Binding-site contacts:
Ligand atom C3 contacts residue ALA140 of chain 1.B at 3.6 Å (hydrophobic).
Ligand atom C7 contacts residue GLN139 of chain 1.B at 3.6 Å.
Ligand atom C26 contacts residue GLN139 of chain 1.B at 3.6 Å.
Ligand atom C16 contacts residue MET149 of chain 1.B at 3.7 Å (hydrophobic).
Ligand atom C11 contacts residue GLN66 of chain 1.A at 3.9 Å.
Ligand atom C14 contacts residue THR145 of chain 1.B at 3.6 Å.
Ligand atom C13 contacts residue GLN139 of chain 1.B at 3.7 Å.
Ligand atom N27 contacts residue GLN139 of chain 1.B at 2.8 Å (h-bond).
Ligand atom C21 contacts residue THR145 of chain 1.B at 3.1 Å.
Ligand atom C1 contacts residue GLN139 of chain 1.B at 3.6 Å.
Ligand atom C11 contacts residue THR145 of chain 1.B at 4.0 Å.
Ligand atom C5 contacts residue THR96 of chain 1.A at 3.9 Å.
Ligand atom O33 contacts residue HIS142 of chain 1.B at 3.2 Å (h-bond).
Ligand atom C2 contacts residue ALA140 of chain 1.B at 3.7 Å (hydrophobic).
Ligand atom C16 contacts residue ALA100 of chain 1.A at 4.0 Å (hydrophobic).
Ligand atom C1 contacts residue ASP138 of chain 1.B at 3.6 Å.
Ligand atom C18 contacts residue MET149 of chain 1.B at 3.3 Å (hydrophobic).
Ligand atom O32 contacts residue TYR70 of chain 1.A at 3.4 Å.
Ligand atom O29 contacts residue THR145 of chain 1.B at 2.7 Å (h-bond).
Ligand atom C4 contacts residue GLU141 of chain 1.B at 3.8 Å.
Ligand atom O31 contacts residue GLU141 of chain 1.B at 2.9 Å (salt-bridge).
Ligand atom O29 contacts residue HIS142 of chain 1.B at 3.0 Å (h-bond).
Ligand atom C12 contacts residue THR145 of chain 1.B at 3.2 Å.
Ligand atom C14 contacts residue HIS142 of chain 1.B at 3.7 Å.
Ligand atom C14 contacts residue ALA140 of chain 1.B at 3.9 Å (hydrophobic).
Ligand atom C1 contacts residue ALA140 of chain 1.B at 3.5 Å (hydrophobic).
Ligand atom O29 contacts residue GLU141 of chain 1.B at 3.4 Å (salt-bridge).
Ligand atom C16 contacts residue TRP103 of chain 1.A at 3.8 Å (hydrophobic).
Ligand atom O32 contacts residue GLN66 of chain 1.A at 3.3 Å (h-bond).
Ligand atom C14 contacts residue GLU141 of chain 1.B at 3.5 Å.
Ligand atom C8 contacts residue THR145 of chain 1.B at 3.6 Å.
Ligand atom O31 contacts residue ALA140 of chain 1.B at 3.9 Å.
Ligand atom O29 contacts residue ALA140 of chain 1.B at 3.4 Å.
Ligand atom C3 contacts residue GLN139 of chain 1.B at 3.2 Å.
Ligand atom C2 contacts residue GLU141 of chain 1.B at 3.5 Å.
Ligand atom O33 contacts residue THR145 of chain 1.B at 2.8 Å (h-bond).
Ligand atom O31 contacts residue HIS142 of chain 1.B at 4.0 Å.
Ligand atom C6 contacts residue GLN66 of chain 1.A at 3.5 Å.
Ligand atom C18 contacts residue TRP103 of chain 1.A at 4.0 Å (hydrophobic).
Ligand atom C23 contacts residue GLN66 of chain 1.A at 3.6 Å.

The small molecule below binds the protein below.
Small molecule (SMILES): CN(Cc1ccccc1C(=O)NCC1CCCCC1)Cc1ccc2c(c1C(=O)O)OCCO2

Sequence of chain 1.B:
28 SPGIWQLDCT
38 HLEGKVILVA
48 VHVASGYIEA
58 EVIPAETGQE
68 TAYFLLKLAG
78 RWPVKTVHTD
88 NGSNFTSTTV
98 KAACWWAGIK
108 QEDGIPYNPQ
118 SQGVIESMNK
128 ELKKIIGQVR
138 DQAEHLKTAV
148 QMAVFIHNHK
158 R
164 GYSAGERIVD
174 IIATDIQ

Sequence of chain 1.A:
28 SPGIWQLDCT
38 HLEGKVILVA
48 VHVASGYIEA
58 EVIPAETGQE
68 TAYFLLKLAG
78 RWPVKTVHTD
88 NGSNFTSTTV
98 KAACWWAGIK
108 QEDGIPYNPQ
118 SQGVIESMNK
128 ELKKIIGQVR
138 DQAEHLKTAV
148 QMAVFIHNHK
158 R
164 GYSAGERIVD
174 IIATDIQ